Binding-site contacts:
Ligand atom O2 contacts residue LEU111 of chain 1.C at 3.7 Å.
Ligand atom O contacts residue ALA82 of chain 1.C at 3.4 Å.
Ligand atom O contacts residue GLY83 of chain 1.C at 3.5 Å (h-bond).
Ligand atom CZ contacts residue ASP106 of chain 1.C at 3.3 Å.
Ligand atom C4 contacts residue HIS114 of chain 1.C at 3.7 Å.
Ligand atom OE1 contacts residue PHE108 of chain 1.C at 3.5 Å.
Ligand atom CG contacts residue LEU109 of chain 1.C at 3.3 Å (hydrophobic).
Ligand atom OG1 contacts residue GLY83 of chain 1.C at 3.7 Å.
Ligand atom O1 contacts residue LEU111 of chain 1.C at 2.7 Å (h-bond).
Ligand atom CG2 contacts residue LEU109 of chain 1.C at 3.6 Å (hydrophobic).
Ligand atom CG contacts residue ALA82 of chain 1.C at 3.7 Å (hydrophobic).
Ligand atom C8 contacts residue HIS114 of chain 1.C at 3.0 Å.
Ligand atom C6 contacts residue HIS114 of chain 1.C at 3.3 Å.
Ligand atom O1 contacts residue HIS110 of chain 1.C at 3.3 Å.
Ligand atom NH2 contacts residue ILE85 of chain 1.C at 3.6 Å.
Ligand atom CE contacts residue SER61 of chain 1.C at 3.6 Å.
Ligand atom O contacts residue PHE84 of chain 1.C at 3.5 Å.
Ligand atom CD contacts residue FOA1 of chain 1.I at 3.7 Å.
Ligand atom O contacts residue LEU111 of chain 1.C at 3.7 Å.
Ligand atom C contacts residue GLY83 of chain 1.C at 3.5 Å.
Ligand atom OG1 contacts residue LEU109 of chain 1.C at 3.6 Å.
Ligand atom NH1 contacts residue ASP106 of chain 1.C at 2.9 Å (salt-bridge).
Ligand atom NZ contacts residue FOA1 of chain 1.I at 1.4 Å.
Ligand atom NZ contacts residue PHE62 of chain 1.C at 3.4 Å.
Ligand atom CE contacts residue FOA1 of chain 1.I at 2.5 Å.
Ligand atom CA contacts residue LEU109 of chain 1.C at 3.3 Å (hydrophobic).
Ligand atom NZ contacts residue SER61 of chain 1.C at 2.8 Å (h-bond).
Ligand atom CA contacts residue GLY83 of chain 1.C at 3.2 Å.
Ligand atom O contacts residue GLY83 of chain 1.C at 3.1 Å (h-bond).
Ligand atom N contacts residue LEU109 of chain 1.C at 3.1 Å (h-bond).
Ligand atom C3 contacts residue HIS114 of chain 1.C at 3.3 Å.
Ligand atom C contacts residue LEU109 of chain 1.C at 3.7 Å (hydrophobic).
Ligand atom N contacts residue HIS59 of chain 1.C at 3.3 Å (h-bond).
Ligand atom C7 contacts residue HIS114 of chain 1.C at 2.9 Å.
Ligand atom CB contacts residue GLY83 of chain 1.C at 3.5 Å.
Ligand atom NH2 contacts residue ASP106 of chain 1.C at 2.9 Å (salt-bridge).
Ligand atom NH2 contacts residue PHE84 of chain 1.C at 3.3 Å.
Ligand atom CG2 contacts residue HIS110 of chain 1.C at 3.7 Å.
Ligand atom N contacts residue GLY83 of chain 1.C at 2.8 Å (h-bond).
Ligand atom NH1 contacts residue PHE108 of chain 1.C at 3.6 Å.

A protein and the small-molecule ligand that binds it are described below.
Small molecule (SMILES): C[C@H](NC(=O)[C@@H](NC(=O)[C@H](CCC(N)=O)NC(=O)OCc1ccccc1)[C@@H](C)O)C(=O)N[C@@H](CCCN=C(N)N)C(=O)N[C@@H](CC/C=C/N)C(N)=O

Sequence of chain 1.C:
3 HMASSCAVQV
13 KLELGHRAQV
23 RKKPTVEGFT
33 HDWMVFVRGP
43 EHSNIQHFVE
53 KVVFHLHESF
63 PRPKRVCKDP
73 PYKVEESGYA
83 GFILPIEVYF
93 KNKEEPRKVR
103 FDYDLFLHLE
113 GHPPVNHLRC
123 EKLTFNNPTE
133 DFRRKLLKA